Sequence of chain 9.C:
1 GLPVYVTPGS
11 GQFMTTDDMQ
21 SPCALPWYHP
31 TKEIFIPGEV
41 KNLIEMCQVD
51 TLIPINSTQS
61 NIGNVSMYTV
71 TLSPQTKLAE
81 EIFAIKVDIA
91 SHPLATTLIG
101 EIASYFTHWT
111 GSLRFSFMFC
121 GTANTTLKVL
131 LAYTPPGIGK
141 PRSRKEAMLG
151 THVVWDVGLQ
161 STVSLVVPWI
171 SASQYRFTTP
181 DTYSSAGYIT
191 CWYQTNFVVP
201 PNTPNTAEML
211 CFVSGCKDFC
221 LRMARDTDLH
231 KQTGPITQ

Sequence of chain 9.A:
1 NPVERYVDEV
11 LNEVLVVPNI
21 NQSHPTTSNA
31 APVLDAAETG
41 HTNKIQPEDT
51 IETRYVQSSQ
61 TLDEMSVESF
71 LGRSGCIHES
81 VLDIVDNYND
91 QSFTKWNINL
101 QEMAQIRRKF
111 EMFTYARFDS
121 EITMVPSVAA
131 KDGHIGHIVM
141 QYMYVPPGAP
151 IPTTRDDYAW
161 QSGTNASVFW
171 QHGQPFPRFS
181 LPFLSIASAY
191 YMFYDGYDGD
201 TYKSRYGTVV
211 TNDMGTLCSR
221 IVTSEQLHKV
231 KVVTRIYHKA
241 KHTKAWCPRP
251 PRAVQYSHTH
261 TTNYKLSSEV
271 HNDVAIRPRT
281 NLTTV

Binding-site contacts:
Ligand atom CM4 contacts residue TYR142 of chain 9.A at 3.1 Å (hydrophobic).
Ligand atom C5B contacts residue LEU181 of chain 9.A at 3.3 Å (hydrophobic).
Ligand atom C5B contacts residue TYR144 of chain 9.A at 3.6 Å (hydrophobic).
Ligand atom O5A contacts residue ALA166 of chain 9.A at 3.9 Å.
Ligand atom CM2 contacts residue ILE236 of chain 9.A at 4.0 Å (hydrophobic).
Ligand atom C1A contacts residue TYR144 of chain 9.A at 3.1 Å (hydrophobic).
Ligand atom O5A contacts residue PHE179 of chain 9.A at 3.7 Å.
Ligand atom O1 contacts residue LEU100 of chain 9.A at 4.0 Å.
Ligand atom C4A contacts residue PHE179 of chain 9.A at 3.3 Å (hydrophobic).
Ligand atom C1B contacts residue LEU181 of chain 9.A at 3.8 Å (hydrophobic).
Ligand atom N3A contacts residue LEU217 of chain 9.A at 3.4 Å.
Ligand atom C4B contacts residue PHE179 of chain 9.A at 3.9 Å (hydrophobic).
Ligand atom N2 contacts residue LEU100 of chain 9.A at 3.8 Å.
Ligand atom C4 contacts residue TYR190 of chain 9.A at 3.8 Å (hydrophobic).
Ligand atom O1 contacts residue MET214 of chain 9.A at 3.2 Å.
Ligand atom C5 contacts residue MET214 of chain 9.A at 3.6 Å (hydrophobic).
Ligand atom O5A contacts residue TYR144 of chain 9.A at 3.1 Å.
Ligand atom N3A contacts residue PHE179 of chain 9.A at 3.0 Å.
Ligand atom C2A contacts residue TYR144 of chain 9.A at 3.7 Å (hydrophobic).
Ligand atom C2C contacts residue ILE98 of chain 9.A at 4.0 Å (hydrophobic).
Ligand atom CM6 contacts residue TYR144 of chain 9.A at 3.7 Å (hydrophobic).
Ligand atom CM6 contacts residue LEU184 of chain 9.A at 3.4 Å (hydrophobic).
Ligand atom C2A contacts residue PHE179 of chain 9.A at 3.3 Å (hydrophobic).
Ligand atom C6B contacts residue ILE98 of chain 9.A at 3.6 Å (hydrophobic).
Ligand atom CM3 contacts residue TYR190 of chain 9.A at 3.9 Å (hydrophobic).
Ligand atom C3 contacts residue LEU100 of chain 9.A at 3.9 Å (hydrophobic).
Ligand atom C4B contacts residue LEU181 of chain 9.A at 3.8 Å (hydrophobic).
Ligand atom C1A contacts residue PHE179 of chain 9.A at 3.5 Å (hydrophobic).
Ligand atom C4A contacts residue TYR144 of chain 9.A at 3.8 Å (hydrophobic).
Ligand atom C2B contacts residue ILE98 of chain 9.A at 3.9 Å (hydrophobic).
Ligand atom CM4 contacts residue VAL168 of chain 9.A at 3.5 Å (hydrophobic).
Ligand atom N2 contacts residue MET214 of chain 9.A at 3.8 Å.
Ligand atom C1B contacts residue ILE98 of chain 9.A at 3.6 Å (hydrophobic).
Ligand atom C1C contacts residue MET214 of chain 9.A at 3.7 Å (hydrophobic).
Ligand atom CM2 contacts residue ILE122 of chain 9.A at 3.7 Å (hydrophobic).
Ligand atom CM4 contacts residue PHE179 of chain 9.A at 3.9 Å (hydrophobic).
Ligand atom O1B contacts residue ILE98 of chain 9.A at 2.9 Å.
Ligand atom CM6 contacts residue LEU181 of chain 9.A at 3.7 Å (hydrophobic).
Ligand atom C6B contacts residue LEU181 of chain 9.A at 3.3 Å (hydrophobic).
Ligand atom C2B contacts residue ILE122 of chain 9.A at 3.9 Å (hydrophobic).

This small molecule binds to this protein.
Small molecule (SMILES): Cc1cc(CCCOc2c(C)cc(-c3coc(C)n3)cc2C)on1